Sequence of chain 3.A:
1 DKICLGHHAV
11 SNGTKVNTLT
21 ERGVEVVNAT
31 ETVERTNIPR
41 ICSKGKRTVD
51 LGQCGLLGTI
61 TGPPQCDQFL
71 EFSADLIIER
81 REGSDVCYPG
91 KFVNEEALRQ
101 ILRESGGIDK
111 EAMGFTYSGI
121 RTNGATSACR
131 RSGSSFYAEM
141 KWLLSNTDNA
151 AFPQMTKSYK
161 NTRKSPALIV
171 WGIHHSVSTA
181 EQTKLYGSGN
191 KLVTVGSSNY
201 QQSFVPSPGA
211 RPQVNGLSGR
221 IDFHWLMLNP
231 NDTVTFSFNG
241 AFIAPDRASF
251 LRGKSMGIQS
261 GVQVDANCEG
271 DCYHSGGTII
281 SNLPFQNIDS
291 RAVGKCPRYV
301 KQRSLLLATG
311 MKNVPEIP

Binding-site contacts:
Ligand atom O10 contacts residue TRP142 of chain 3.A at 4.1 Å.
Ligand atom O4 contacts residue ALA125 of chain 3.A at 4.0 Å.
Ligand atom C11 contacts residue GLY124 of chain 3.A at 3.4 Å.
Ligand atom C11 contacts residue ALA125 of chain 3.A at 3.8 Å (hydrophobic).
Ligand atom C1 contacts residue SER127 of chain 3.A at 3.6 Å.
Ligand atom O6 contacts residue THR126 of chain 3.A at 3.7 Å.
Ligand atom O6 contacts residue ALA125 of chain 3.A at 3.9 Å.
Ligand atom O8 contacts residue TRP142 of chain 3.A at 4.2 Å.
Ligand atom O8 contacts residue LEU217 of chain 3.A at 4.0 Å.
Ligand atom C1 contacts residue THR126 of chain 3.A at 3.7 Å.
Ligand atom O1A contacts residue THR126 of chain 3.A at 2.5 Å (h-bond).
Ligand atom C11 contacts residue TRP142 of chain 3.A at 4.0 Å (hydrophobic).
Ligand atom O8 contacts residue TYR88 of chain 3.A at 3.4 Å.
Ligand atom C10 contacts residue ALA125 of chain 3.A at 3.8 Å (hydrophobic).
Ligand atom O4 contacts residue GLU181 of chain 3.A at 3.9 Å.
Ligand atom C8 contacts residue TYR88 of chain 3.A at 4.1 Å (hydrophobic).
Ligand atom O9 contacts residue GLU181 of chain 3.A at 3.0 Å (salt-bridge).
Ligand atom C9 contacts residue HIS174 of chain 3.A at 3.9 Å.
Ligand atom O1B contacts residue SER127 of chain 3.A at 3.7 Å.
Ligand atom C10 contacts residue LEU185 of chain 3.A at 4.3 Å (hydrophobic).
Ligand atom C6 contacts residue ALA125 of chain 3.A at 3.7 Å (hydrophobic).
Ligand atom O9 contacts residue TYR88 of chain 3.A at 2.5 Å (h-bond).
Ligand atom C9 contacts residue GLU181 of chain 3.A at 3.2 Å.
Ligand atom C5 contacts residue ALA125 of chain 3.A at 3.4 Å (hydrophobic).
Ligand atom C9 contacts residue TYR88 of chain 3.A at 3.3 Å (hydrophobic).
Ligand atom C7 contacts residue TRP142 of chain 3.A at 4.1 Å (hydrophobic).
Ligand atom N5 contacts residue TRP142 of chain 3.A at 4.2 Å.
Ligand atom C4 contacts residue ALA125 of chain 3.A at 3.4 Å (hydrophobic).
Ligand atom N5 contacts residue ALA125 of chain 3.A at 2.8 Å (h-bond).
Ligand atom C9 contacts residue TRP142 of chain 3.A at 4.1 Å (hydrophobic).
Ligand atom C6 contacts residue TRP142 of chain 3.A at 3.8 Å (hydrophobic).
Ligand atom C6 contacts residue GLU181 of chain 3.A at 4.2 Å.
Ligand atom C10 contacts residue TRP142 of chain 3.A at 3.9 Å (hydrophobic).
Ligand atom C8 contacts residue GLU181 of chain 3.A at 3.9 Å.
Ligand atom O9 contacts residue HIS174 of chain 3.A at 3.8 Å.
Ligand atom O9 contacts residue GLY219 of chain 3.A at 4.3 Å.
Ligand atom O7 contacts residue GLU181 of chain 3.A at 4.2 Å.
Ligand atom O10 contacts residue LEU185 of chain 3.A at 3.2 Å.
Ligand atom C11 contacts residue LEU144 of chain 3.A at 3.5 Å (hydrophobic).
Ligand atom O1A contacts residue SER127 of chain 3.A at 2.7 Å (h-bond).

This small molecule binds to this protein.
Small molecule (SMILES): CC(=O)N[C@H]1[C@H]([C@H](O)[C@H](O)CO)O[C@@](O[C@H]2[C@@H](O)[C@@H](CO)OC[C@@H]2O)(C(=O)O)C[C@@H]1O